Binding-site contacts:
Ligand atom CB contacts residue ILE118 of chain 1.C at 3.7 Å (hydrophobic).
Ligand atom HG contacts residue HIS117 of chain 1.C at 4.3 Å.
Ligand atom SG contacts residue HIS117 of chain 1.C at 3.7 Å.
Ligand atom O contacts residue LEU57 of chain 1.C at 3.4 Å (h-bond).
Ligand atom C contacts residue ILE118 of chain 1.C at 3.8 Å (hydrophobic).
Ligand atom N contacts residue ASN136 of chain 1.C at 4.1 Å.
Ligand atom SG contacts residue GLN55 of chain 1.C at 3.1 Å (h-bond).
Ligand atom CM contacts residue TRP115 of chain 1.C at 3.8 Å (hydrophobic).
Ligand atom CM contacts residue GLY116 of chain 1.C at 3.8 Å.
Ligand atom N contacts residue ASP56 of chain 1.C at 4.3 Å.
Ligand atom SG contacts residue GLY116 of chain 1.C at 4.4 Å.
Ligand atom N contacts residue GLN53 of chain 1.C at 1.3 Å.
Ligand atom C contacts residue ASP56 of chain 1.C at 3.3 Å.
Ligand atom HG contacts residue GLY116 of chain 1.C at 3.3 Å.
Ligand atom CB contacts residue GLN135 of chain 1.C at 3.3 Å.
Ligand atom O contacts residue ILE58 of chain 1.C at 4.0 Å.
Ligand atom C contacts residue GLN55 of chain 1.C at 1.3 Å.
Ligand atom CB contacts residue GLN55 of chain 1.C at 3.3 Å.
Ligand atom CM contacts residue GLN53 of chain 1.C at 4.3 Å.
Ligand atom O contacts residue GLN55 of chain 1.C at 2.2 Å (h-bond).
Ligand atom O contacts residue ILE118 of chain 1.C at 3.7 Å.
Ligand atom C contacts residue GLN53 of chain 1.C at 3.0 Å.
Ligand atom O contacts residue ASP56 of chain 1.C at 3.4 Å (salt-bridge).
Ligand atom C contacts residue LEU57 of chain 1.C at 4.2 Å (hydrophobic).
Ligand atom CA contacts residue GLN135 of chain 1.C at 3.5 Å.
Ligand atom CB contacts residue HIS117 of chain 1.C at 3.4 Å.
Ligand atom SG contacts residue ILE118 of chain 1.C at 3.6 Å.
Ligand atom O contacts residue GLN53 of chain 1.C at 3.4 Å (h-bond).
Ligand atom SG contacts residue ALA76 of chain 1.C at 3.8 Å.
Ligand atom N contacts residue EPE1 of chain 1.W at 4.2 Å.
Ligand atom CA contacts residue ASP56 of chain 1.C at 4.4 Å.
Ligand atom CB contacts residue GLN53 of chain 1.C at 3.7 Å.
Ligand atom N contacts residue ALA52 of chain 1.C at 4.5 Å.
Ligand atom N contacts residue GLN135 of chain 1.C at 3.8 Å.
Ligand atom CA contacts residue GLN55 of chain 1.C at 2.4 Å.
Ligand atom SG contacts residue EPE1 of chain 1.W at 4.0 Å.
Ligand atom N contacts residue GLN55 of chain 1.C at 2.8 Å (h-bond).
Ligand atom CA contacts residue GLN53 of chain 1.C at 2.4 Å.
Ligand atom CM contacts residue EPE1 of chain 1.W at 4.1 Å.
Ligand atom HG contacts residue EPE1 of chain 1.W at 3.5 Å.

Sequence of chain 1.C:
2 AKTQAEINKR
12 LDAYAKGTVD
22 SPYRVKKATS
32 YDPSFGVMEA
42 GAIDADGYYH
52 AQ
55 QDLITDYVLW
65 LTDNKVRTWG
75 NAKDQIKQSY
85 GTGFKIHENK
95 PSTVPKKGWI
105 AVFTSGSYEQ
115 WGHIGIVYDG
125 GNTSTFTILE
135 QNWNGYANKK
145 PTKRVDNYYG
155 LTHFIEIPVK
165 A

The protein below binds the small molecule below.
Small molecule (SMILES): C[Hg]SC[C@H](N)C(=O)O